Binding-site contacts:
Ligand atom C4 contacts residue ASN110 of chain 1.B at 4.0 Å.
Ligand atom O6 contacts residue ASN110 of chain 1.B at 4.3 Å.
Ligand atom C2 contacts residue PRO114 of chain 1.B at 4.3 Å (hydrophobic).
Ligand atom O7 contacts residue ASN110 of chain 1.B at 2.8 Å (h-bond).
Ligand atom C1 contacts residue ASN110 of chain 1.B at 1.7 Å.
Ligand atom O5 contacts residue ASN110 of chain 1.B at 2.4 Å (h-bond).
Ligand atom C1 contacts residue PRO114 of chain 1.B at 4.2 Å (hydrophobic).
Ligand atom C3 contacts residue ASN110 of chain 1.B at 3.7 Å.
Ligand atom N2 contacts residue ASN110 of chain 1.B at 3.5 Å (h-bond).
Ligand atom C2 contacts residue ASN110 of chain 1.B at 3.0 Å.
Ligand atom C8 contacts residue THR112 of chain 1.B at 3.8 Å.
Ligand atom C5 contacts residue ASN110 of chain 1.B at 3.1 Å.
Ligand atom C7 contacts residue PRO114 of chain 1.B at 4.4 Å (hydrophobic).
Ligand atom N2 contacts residue PRO114 of chain 1.B at 3.9 Å.
Ligand atom C7 contacts residue ASN110 of chain 1.B at 3.3 Å.
Ligand atom C8 contacts residue ASN110 of chain 1.B at 4.5 Å.
Ligand atom C8 contacts residue MET113 of chain 1.B at 4.1 Å (hydrophobic).
Ligand atom C6 contacts residue ASN110 of chain 1.B at 4.3 Å.

Sequence of chain 1.B:
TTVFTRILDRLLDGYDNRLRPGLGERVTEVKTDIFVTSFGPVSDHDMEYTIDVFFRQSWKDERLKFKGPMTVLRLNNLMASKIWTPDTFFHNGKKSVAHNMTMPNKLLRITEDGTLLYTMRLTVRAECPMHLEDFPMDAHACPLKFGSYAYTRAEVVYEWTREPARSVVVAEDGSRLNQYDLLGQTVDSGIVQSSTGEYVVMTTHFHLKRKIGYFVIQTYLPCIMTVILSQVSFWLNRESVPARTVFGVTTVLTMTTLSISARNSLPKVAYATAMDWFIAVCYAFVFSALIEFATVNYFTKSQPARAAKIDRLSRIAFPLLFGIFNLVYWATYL

The small molecule below binds the protein below.
Small molecule (SMILES): CC(=O)N[C@@H]1[C@@H](O)[C@H](O)[C@@H](CO)O[C@H]1O